Binding-site contacts:
Ligand atom C5' contacts residue MG1 of chain 1.JXA at 3.1 Å.
Ligand atom O5' contacts residue MG1 of chain 1.KXA at 3.5 Å.
Ligand atom N1 contacts residue GLY82 of chain 1.MB at 3.8 Å.
Ligand atom O3' contacts residue GLY81 of chain 1.MB at 3.5 Å (h-bond).
Ligand atom C5 contacts residue VAL80 of chain 1.MB at 3.7 Å (hydrophobic).
Ligand atom N6 contacts residue ARG78 of chain 1.MB at 3.0 Å (salt-bridge).
Ligand atom C2 contacts residue VAL80 of chain 1.MB at 1.9 Å (hydrophobic).
Ligand atom N3 contacts residue GLY82 of chain 1.MB at 3.7 Å.
Ligand atom C6 contacts residue ARG79 of chain 1.MB at 3.7 Å.
Ligand atom N6 contacts residue GLY81 of chain 1.MB at 3.7 Å.
Ligand atom N3 contacts residue VAL80 of chain 1.MB at 3.1 Å.
Ligand atom C5' contacts residue GLY81 of chain 1.MB at 2.5 Å.
Ligand atom O5' contacts residue MG1 of chain 1.IXA at 4.0 Å.
Ligand atom N3 contacts residue GLY81 of chain 1.MB at 1.4 Å.
Ligand atom N9 contacts residue GLY81 of chain 1.MB at 3.7 Å.
Ligand atom N6 contacts residue VAL80 of chain 1.MB at 3.1 Å.
Ligand atom OP1 contacts residue MG1 of chain 1.IXA at 3.7 Å.
Ligand atom C6 contacts residue VAL80 of chain 1.MB at 2.7 Å (hydrophobic).
Ligand atom C2 contacts residue GLY81 of chain 1.MB at 1.3 Å.
Ligand atom N1 contacts residue ARG79 of chain 1.MB at 3.6 Å.
Ligand atom N1 contacts residue VAL80 of chain 1.MB at 1.5 Å.
Ligand atom O2' contacts residue GLY81 of chain 1.MB at 3.4 Å.
Ligand atom C4 contacts residue VAL80 of chain 1.MB at 3.7 Å (hydrophobic).
Ligand atom C5 contacts residue GLY81 of chain 1.MB at 3.2 Å.
Ligand atom C4' contacts residue GLY81 of chain 1.MB at 3.5 Å.
Ligand atom C4' contacts residue MG1 of chain 1.JXA at 3.7 Å.
Ligand atom C8 contacts residue MG1 of chain 1.JXA at 3.5 Å.
Ligand atom OP1 contacts residue GLY81 of chain 1.MB at 3.6 Å.
Ligand atom N1 contacts residue GLY81 of chain 1.MB at 1.9 Å (h-bond).
Ligand atom C5' contacts residue MG1 of chain 1.KXA at 3.5 Å.
Ligand atom C3' contacts residue GLY81 of chain 1.MB at 3.7 Å.
Ligand atom C6 contacts residue GLY81 of chain 1.MB at 2.7 Å.
Ligand atom C3' contacts residue MG1 of chain 1.JXA at 3.5 Å.
Ligand atom OP2 contacts residue ARG79 of chain 1.MB at 4.0 Å.
Ligand atom C4 contacts residue GLY81 of chain 1.MB at 2.6 Å.
Ligand atom OP2 contacts residue MG1 of chain 1.KXA at 4.0 Å.
Ligand atom C2 contacts residue GLY82 of chain 1.MB at 3.0 Å.
Ligand atom N6 contacts residue ARG79 of chain 1.MB at 2.8 Å (salt-bridge).
Ligand atom C1' contacts residue GLY81 of chain 1.MB at 4.1 Å.
Ligand atom O5' contacts residue GLY81 of chain 1.MB at 3.5 Å (h-bond).

Sequence of chain 1.MB:
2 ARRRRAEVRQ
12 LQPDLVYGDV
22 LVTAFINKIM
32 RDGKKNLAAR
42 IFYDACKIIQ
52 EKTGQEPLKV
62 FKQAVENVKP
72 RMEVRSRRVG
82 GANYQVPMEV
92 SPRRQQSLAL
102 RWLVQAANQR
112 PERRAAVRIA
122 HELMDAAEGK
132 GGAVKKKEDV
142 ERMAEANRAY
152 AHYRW

The protein below binds the small molecule below.
Small molecule (SMILES): Nc1nc(=O)c2ncn([C@@H]3O[C@H](CO[P](=O)(O)O[C@H]4[C@@H](O)[C@H](n5cnc6c(=O)nc(N)[nH]c65)O[C@@H]4CO[P](=O)(O)O[C@H]4[C@@H](O)[C@H](n5ccc(=O)[nH]c5=O)O[C@@H]4CO[P](=O)(O)O[C@H]4[C@@H](O)[C@H](n5cnc6c(N)ncnc65)O[C@@H]4CO[P](=O)(O)O[C@H]4[C@@H](O)[C@H](n5cnc6c(N)ncnc65)O[C@@H]4CO[P](=O)(O)O[C@H]4[C@@H](O)[C@H](n5cnc6c(N)ncnc65)O[C@@H]4CO[P](=O)(O)O[C@H]4[C@@H](O)[C@H](n5cnc6c(N)ncnc65)O[C@@H]4CO[P](=O)(O)O[C@H]4[C@@H](O)[C@H](n5cnc6c(N)ncnc65)O[C@@H]4CO)[C@@H](O)[C@H]3O)c2[nH]1